Binding-site contacts:
Ligand atom C2 contacts residue MET114 of chain 1.E at 3.8 Å (hydrophobic).
Ligand atom C12 contacts residue ARG104 of chain 1.E at 3.4 Å.
Ligand atom N5 contacts residue THR144 of chain 1.D at 4.0 Å.
Ligand atom C12 contacts residue THR144 of chain 1.D at 3.8 Å.
Ligand atom C11 contacts residue TYR185 of chain 1.D at 3.9 Å (hydrophobic).
Ligand atom C9 contacts residue MET114 of chain 1.E at 3.9 Å (hydrophobic).
Ligand atom C11 contacts residue TYR89 of chain 1.D at 3.9 Å (hydrophobic).
Ligand atom C10 contacts residue TYR89 of chain 1.D at 3.2 Å (hydrophobic).
Ligand atom C4 contacts residue CYS188 of chain 1.D at 4.2 Å (hydrophobic).
Ligand atom O6 contacts residue THR144 of chain 1.D at 3.7 Å.
Ligand atom C4 contacts residue TRP143 of chain 1.D at 3.9 Å (hydrophobic).
Ligand atom O3 contacts residue MET114 of chain 1.E at 4.2 Å.
Ligand atom C13 contacts residue TYR192 of chain 1.D at 3.3 Å (hydrophobic).
Ligand atom C7 contacts residue TYR89 of chain 1.D at 4.4 Å (hydrophobic).
Ligand atom C4 contacts residue TYR192 of chain 1.D at 3.6 Å (hydrophobic).
Ligand atom N1 contacts residue TYR192 of chain 1.D at 4.3 Å.
Ligand atom C4 contacts residue TYR185 of chain 1.D at 4.2 Å (hydrophobic).
Ligand atom C8 contacts residue MET114 of chain 1.E at 4.1 Å (hydrophobic).
Ligand atom N1 contacts residue TRP143 of chain 1.D at 2.8 Å (h-bond).
Ligand atom C9 contacts residue THR144 of chain 1.D at 4.2 Å.
Ligand atom C13 contacts residue CYS188 of chain 1.D at 3.7 Å (hydrophobic).
Ligand atom C13 contacts residue THR144 of chain 1.D at 4.3 Å.
Ligand atom O3 contacts residue TRP143 of chain 1.D at 3.3 Å (h-bond).
Ligand atom C13 contacts residue TRP143 of chain 1.D at 4.0 Å (hydrophobic).
Ligand atom C7 contacts residue TRP143 of chain 1.D at 3.7 Å (hydrophobic).
Ligand atom C2 contacts residue TRP143 of chain 1.D at 3.3 Å (hydrophobic).
Ligand atom C4 contacts residue CYS187 of chain 1.D at 3.8 Å (hydrophobic).
Ligand atom O6 contacts residue TRP143 of chain 1.D at 3.7 Å.
Ligand atom C12 contacts residue LEU112 of chain 1.E at 4.1 Å (hydrophobic).
Ligand atom N5 contacts residue TRP143 of chain 1.D at 3.8 Å.
Ligand atom N1 contacts residue TYR89 of chain 1.D at 4.4 Å.
Ligand atom C10 contacts residue TYR192 of chain 1.D at 3.6 Å (hydrophobic).
Ligand atom C10 contacts residue TRP143 of chain 1.D at 3.0 Å (hydrophobic).
Ligand atom C11 contacts residue TRP53 of chain 1.E at 3.8 Å (hydrophobic).
Ligand atom C9 contacts residue TRP143 of chain 1.D at 3.6 Å (hydrophobic).
Ligand atom O6 contacts residue MET114 of chain 1.E at 3.5 Å.
Ligand atom C8 contacts residue TRP143 of chain 1.D at 3.7 Å (hydrophobic).
Ligand atom C13 contacts residue LEU112 of chain 1.E at 4.2 Å (hydrophobic).
Ligand atom C10 contacts residue SER142 of chain 1.D at 3.4 Å.
Ligand atom N5 contacts residue LEU112 of chain 1.E at 4.1 Å.

Sequence of chain 1.E:
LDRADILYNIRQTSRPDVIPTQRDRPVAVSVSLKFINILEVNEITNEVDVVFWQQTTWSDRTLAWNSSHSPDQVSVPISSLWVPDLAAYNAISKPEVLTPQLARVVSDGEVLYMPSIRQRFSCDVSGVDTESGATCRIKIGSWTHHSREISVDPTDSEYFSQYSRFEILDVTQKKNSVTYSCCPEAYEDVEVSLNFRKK

A small-molecule ligand and the protein it binds are described below.
Small molecule (SMILES): C[C@H](CCOC(=O)N(C)C)N(C)C

Sequence of chain 1.D:
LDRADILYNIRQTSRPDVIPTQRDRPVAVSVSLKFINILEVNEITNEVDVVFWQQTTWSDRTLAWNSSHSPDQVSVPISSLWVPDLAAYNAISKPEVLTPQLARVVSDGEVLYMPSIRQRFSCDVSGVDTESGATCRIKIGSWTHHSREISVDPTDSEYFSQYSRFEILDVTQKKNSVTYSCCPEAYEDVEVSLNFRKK